Binding-site contacts:
Ligand atom C2 contacts residue ASN75 of chain 1.B at 2.5 Å.
Ligand atom C2 contacts residue THR77 of chain 1.B at 4.4 Å.
Ligand atom O7 contacts residue ASN75 of chain 1.B at 3.2 Å (h-bond).
Ligand atom C7 contacts residue ASN75 of chain 1.B at 3.4 Å.
Ligand atom O7 contacts residue GLY76 of chain 1.B at 3.9 Å.
Ligand atom C8 contacts residue ASN75 of chain 1.B at 4.3 Å.
Ligand atom C1 contacts residue ASN75 of chain 1.B at 1.5 Å.
Ligand atom N2 contacts residue THR77 of chain 1.B at 4.0 Å.
Ligand atom O5 contacts residue ASN75 of chain 1.B at 2.4 Å (h-bond).
Ligand atom C1 contacts residue THR77 of chain 1.B at 3.8 Å.
Ligand atom C7 contacts residue THR77 of chain 1.B at 4.4 Å.
Ligand atom C7 contacts residue GLY76 of chain 1.B at 4.0 Å.
Ligand atom N2 contacts residue ASN75 of chain 1.B at 3.2 Å (h-bond).
Ligand atom O7 contacts residue HIS74 of chain 1.B at 4.4 Å.
Ligand atom C5 contacts residue ASN75 of chain 1.B at 3.7 Å.
Ligand atom C3 contacts residue ASN75 of chain 1.B at 3.8 Å.
Ligand atom C4 contacts residue ASN75 of chain 1.B at 4.2 Å.
Ligand atom C8 contacts residue GLY76 of chain 1.B at 3.9 Å.

This protein binds this small molecule.
Small molecule (SMILES): CC(=O)N[C@@H]1[C@@H](O)[C@H](O)[C@@H](CO)O[C@H]1O

Sequence of chain 1.B:
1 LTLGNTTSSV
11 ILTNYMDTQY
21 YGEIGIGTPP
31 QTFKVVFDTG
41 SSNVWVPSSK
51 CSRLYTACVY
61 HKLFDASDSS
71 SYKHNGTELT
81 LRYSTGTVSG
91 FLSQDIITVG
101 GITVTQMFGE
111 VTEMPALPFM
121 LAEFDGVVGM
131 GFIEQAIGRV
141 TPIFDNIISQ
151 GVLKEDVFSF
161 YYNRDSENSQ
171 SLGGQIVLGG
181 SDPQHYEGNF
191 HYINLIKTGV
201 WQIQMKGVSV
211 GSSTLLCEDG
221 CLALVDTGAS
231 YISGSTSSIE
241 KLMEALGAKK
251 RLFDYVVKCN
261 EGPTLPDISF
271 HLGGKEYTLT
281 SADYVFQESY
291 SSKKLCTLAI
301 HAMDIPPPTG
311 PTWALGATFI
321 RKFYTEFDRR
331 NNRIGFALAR